A protein and the small-molecule ligand that binds it are described below.
Small molecule (SMILES): CN(C)C1CCC(Nc2ncnc3[nH]cc(C4CCOCC4)c23)CC1

Sequence of chain 1.A:
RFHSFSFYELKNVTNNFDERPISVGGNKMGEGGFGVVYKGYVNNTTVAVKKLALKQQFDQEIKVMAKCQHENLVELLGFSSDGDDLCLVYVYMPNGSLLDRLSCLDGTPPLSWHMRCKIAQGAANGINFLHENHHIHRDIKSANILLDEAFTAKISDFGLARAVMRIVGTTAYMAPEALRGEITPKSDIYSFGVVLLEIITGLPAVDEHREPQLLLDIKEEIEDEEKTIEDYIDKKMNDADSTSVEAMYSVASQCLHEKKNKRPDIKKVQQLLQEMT

Binding-site contacts:
Ligand atom C12 contacts residue VAL104 of chain 1.A at 3.8 Å (hydrophobic).
Ligand atom N3 contacts residue TYR105 of chain 1.A at 3.8 Å.
Ligand atom C10 contacts residue ALA52 of chain 1.A at 3.9 Å (hydrophobic).
Ligand atom C17 contacts residue VAL41 of chain 1.A at 3.8 Å (hydrophobic).
Ligand atom N4 contacts residue MET106 of chain 1.A at 3.7 Å.
Ligand atom C9 contacts residue VAL104 of chain 1.A at 3.9 Å (hydrophobic).
Ligand atom C12 contacts residue LEU159 of chain 1.A at 3.7 Å (hydrophobic).
Ligand atom C16 contacts residue VAL41 of chain 1.A at 3.8 Å (hydrophobic).
Ligand atom C14 contacts residue TYR103 of chain 1.A at 3.9 Å (hydrophobic).
Ligand atom C12 contacts residue TYR103 of chain 1.A at 3.5 Å (hydrophobic).
Ligand atom O contacts residue ASP170 of chain 1.A at 4.0 Å.
Ligand atom N4 contacts residue LEU159 of chain 1.A at 4.0 Å.
Ligand atom C18 contacts residue ASP113 of chain 1.A at 3.1 Å.
Ligand atom C7 contacts residue LEU159 of chain 1.A at 4.0 Å (hydrophobic).
Ligand atom N3 contacts residue MET106 of chain 1.A at 2.9 Å (h-bond).
Ligand atom N3 contacts residue ALA52 of chain 1.A at 3.8 Å.
Ligand atom N4 contacts residue TYR103 of chain 1.A at 3.8 Å.
Ligand atom C18 contacts residue MET33 of chain 1.A at 3.5 Å (hydrophobic).
Ligand atom C15 contacts residue ASP170 of chain 1.A at 4.0 Å.
Ligand atom C6 contacts residue SER110 of chain 1.A at 4.0 Å.
Ligand atom C12 contacts residue ALA52 of chain 1.A at 3.8 Å (hydrophobic).
Ligand atom N contacts residue ASP113 of chain 1.A at 2.8 Å (salt-bridge).
Ligand atom C15 contacts residue TYR103 of chain 1.A at 4.0 Å (hydrophobic).
Ligand atom N4 contacts residue VAL104 of chain 1.A at 2.9 Å (h-bond).
Ligand atom C9 contacts residue ALA52 of chain 1.A at 3.5 Å (hydrophobic).
Ligand atom C9 contacts residue LEU159 of chain 1.A at 3.9 Å (hydrophobic).
Ligand atom O contacts residue LYS54 of chain 1.A at 3.0 Å.
Ligand atom C8 contacts residue MET106 of chain 1.A at 3.3 Å (hydrophobic).
Ligand atom C2 contacts residue GLY34 of chain 1.A at 4.0 Å.
Ligand atom C16 contacts residue LYS54 of chain 1.A at 3.6 Å.
Ligand atom C13 contacts residue LEU159 of chain 1.A at 3.8 Å (hydrophobic).
Ligand atom C9 contacts residue MET106 of chain 1.A at 3.7 Å (hydrophobic).
Ligand atom C2 contacts residue MET33 of chain 1.A at 4.0 Å (hydrophobic).
Ligand atom C contacts residue ASP113 of chain 1.A at 3.8 Å.
Ligand atom C11 contacts residue LEU159 of chain 1.A at 3.4 Å (hydrophobic).
Ligand atom O contacts residue TYR103 of chain 1.A at 3.6 Å.
Ligand atom C1 contacts residue ASP113 of chain 1.A at 3.5 Å.
Ligand atom N4 contacts residue ALA52 of chain 1.A at 3.5 Å.
Ligand atom C6 contacts residue ASP113 of chain 1.A at 3.3 Å.
Ligand atom C10 contacts residue LEU159 of chain 1.A at 3.5 Å (hydrophobic).